A small-molecule ligand and the protein it binds are described below.
Small molecule (SMILES): CC(=O)N[C@@H]1[C@@H](O)[C@H](O)[C@@H](CO)O[C@H]1O

Binding-site contacts:
Ligand atom O6 contacts residue HIS59 of chain 1.A at 4.0 Å.
Ligand atom C7 contacts residue ASN28 of chain 1.A at 3.3 Å.
Ligand atom C2 contacts residue ASN28 of chain 1.A at 2.0 Å.
Ligand atom O3 contacts residue ASN28 of chain 1.A at 4.4 Å.
Ligand atom C1 contacts residue ASN28 of chain 1.A at 1.4 Å.
Ligand atom C5 contacts residue ASN28 of chain 1.A at 3.7 Å.
Ligand atom C1 contacts residue HIS59 of chain 1.A at 3.6 Å.
Ligand atom O7 contacts residue ASN28 of chain 1.A at 3.4 Å (h-bond).
Ligand atom C5 contacts residue HIS59 of chain 1.A at 3.8 Å.
Ligand atom C6 contacts residue HIS59 of chain 1.A at 3.6 Å.
Ligand atom C3 contacts residue ASN28 of chain 1.A at 3.5 Å.
Ligand atom N2 contacts residue ASN28 of chain 1.A at 2.4 Å (h-bond).
Ligand atom C4 contacts residue ASN28 of chain 1.A at 4.1 Å.
Ligand atom O5 contacts residue HIS59 of chain 1.A at 2.7 Å.
Ligand atom O5 contacts residue ASN28 of chain 1.A at 2.4 Å (h-bond).

Sequence of chain 1.A:
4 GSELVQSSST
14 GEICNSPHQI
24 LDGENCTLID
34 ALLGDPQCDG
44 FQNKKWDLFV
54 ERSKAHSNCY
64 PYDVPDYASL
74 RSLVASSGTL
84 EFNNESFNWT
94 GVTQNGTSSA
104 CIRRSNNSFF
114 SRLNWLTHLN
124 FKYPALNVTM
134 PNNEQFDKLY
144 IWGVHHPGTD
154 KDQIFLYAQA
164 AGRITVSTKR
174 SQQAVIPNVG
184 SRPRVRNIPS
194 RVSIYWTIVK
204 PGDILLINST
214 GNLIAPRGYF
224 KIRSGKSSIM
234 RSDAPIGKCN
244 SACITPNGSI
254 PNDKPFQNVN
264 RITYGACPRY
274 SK